Binding-site contacts:
Ligand atom O3' contacts residue PRO276 of chain 10.A at 3.4 Å.
Ligand atom OP2 contacts residue GLN137 of chain 10.A at 3.8 Å.
Ligand atom C3' contacts residue GLN137 of chain 10.A at 2.6 Å.
Ligand atom C3' contacts residue PRO276 of chain 10.A at 3.2 Å (hydrophobic).
Ligand atom O5' contacts residue GLN137 of chain 10.A at 4.3 Å.
Ligand atom N7 contacts residue TRP60 of chain 10.A at 3.9 Å.
Ligand atom OP2 contacts residue PRO276 of chain 10.A at 3.9 Å.
Ligand atom OP2 contacts residue ASN139 of chain 10.A at 3.3 Å (h-bond).
Ligand atom OP1 contacts residue ASN275 of chain 10.A at 4.5 Å.
Ligand atom O5' contacts residue PRO276 of chain 10.A at 2.8 Å.
Ligand atom O3' contacts residue TRP60 of chain 10.A at 4.4 Å.
Ligand atom C2' contacts residue TRP60 of chain 10.A at 4.1 Å (hydrophobic).
Ligand atom C4' contacts residue GLN137 of chain 10.A at 4.1 Å.
Ligand atom OP1 contacts residue PRO276 of chain 10.A at 3.1 Å.
Ligand atom P contacts residue GLN137 of chain 10.A at 3.5 Å.
Ligand atom C4 contacts residue TRP60 of chain 10.A at 3.5 Å (hydrophobic).
Ligand atom OP2 contacts residue ARG534 of chain 10.A at 3.6 Å.
Ligand atom N9 contacts residue TRP60 of chain 10.A at 3.8 Å.
Ligand atom OP1 contacts residue ASN139 of chain 10.A at 3.1 Å (h-bond).
Ligand atom N6 contacts residue TRP60 of chain 10.A at 3.0 Å.
Ligand atom C1' contacts residue GLN137 of chain 10.A at 4.0 Å.
Ligand atom O4' contacts residue TRP60 of chain 10.A at 4.2 Å.
Ligand atom OP2 contacts residue TRP60 of chain 10.A at 4.4 Å.
Ligand atom C5 contacts residue TRP60 of chain 10.A at 3.8 Å (hydrophobic).
Ligand atom OP1 contacts residue GLN137 of chain 10.A at 4.4 Å.
Ligand atom P contacts residue PRO276 of chain 10.A at 3.8 Å.
Ligand atom C6 contacts residue TRP60 of chain 10.A at 3.4 Å (hydrophobic).
Ligand atom P contacts residue ASN139 of chain 10.A at 3.7 Å.
Ligand atom C2' contacts residue GLN137 of chain 10.A at 2.9 Å.
Ligand atom C8 contacts residue TRP60 of chain 10.A at 4.4 Å (hydrophobic).
Ligand atom O5' contacts residue TRP60 of chain 10.A at 3.8 Å.
Ligand atom C5' contacts residue PRO276 of chain 10.A at 3.7 Å (hydrophobic).
Ligand atom N6 contacts residue ASP58 of chain 10.A at 4.3 Å.
Ligand atom N6 contacts residue GLY57 of chain 10.A at 3.7 Å.
Ligand atom N3 contacts residue TRP60 of chain 10.A at 3.0 Å.
Ligand atom C1' contacts residue TRP60 of chain 10.A at 3.5 Å (hydrophobic).
Ligand atom C4' contacts residue PRO276 of chain 10.A at 3.7 Å (hydrophobic).
Ligand atom C2 contacts residue TRP60 of chain 10.A at 3.4 Å (hydrophobic).
Ligand atom O3' contacts residue GLN137 of chain 10.A at 2.0 Å (h-bond).
Ligand atom N1 contacts residue TRP60 of chain 10.A at 3.5 Å.

A protein and the small-molecule ligand that binds it are described below.
Small molecule (SMILES): N=c1ccn([C@H]2C[C@H](O[P](=O)(O)OC[C@H]3O[C@@H](n4cnc5c(N)ncnc54)C[C@@H]3O[P](=O)(O)OC[C@H]3O[C@@H](n4cnc5c(N)ncnc54)C[C@@H]3O[P](=O)(O)OC[C@H]3O[C@@H](n4cnc5c(N)ncnc54)C[C@@H]3O)[C@@H](COP(=O)=O)O2)c(=O)[nH]1

Sequence of chain 10.A:
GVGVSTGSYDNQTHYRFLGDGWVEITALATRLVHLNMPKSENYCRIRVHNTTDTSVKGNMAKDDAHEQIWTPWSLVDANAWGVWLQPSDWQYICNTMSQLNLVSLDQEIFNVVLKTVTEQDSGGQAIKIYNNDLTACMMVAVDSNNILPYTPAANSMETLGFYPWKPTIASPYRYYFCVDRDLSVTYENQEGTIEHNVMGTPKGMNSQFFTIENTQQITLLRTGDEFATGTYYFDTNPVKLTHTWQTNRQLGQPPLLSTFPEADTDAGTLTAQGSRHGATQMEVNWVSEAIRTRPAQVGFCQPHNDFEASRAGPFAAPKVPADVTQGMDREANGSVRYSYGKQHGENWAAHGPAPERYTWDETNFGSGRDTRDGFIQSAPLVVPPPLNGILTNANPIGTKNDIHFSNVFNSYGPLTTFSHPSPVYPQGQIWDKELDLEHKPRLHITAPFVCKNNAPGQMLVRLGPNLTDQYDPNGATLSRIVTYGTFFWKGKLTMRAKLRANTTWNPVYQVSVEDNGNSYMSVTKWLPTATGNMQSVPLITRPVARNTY